A small-molecule ligand and the protein it binds are described below.
Small molecule (SMILES): CC(=O)N[C@@H]1[C@@H](O)[C@H](O[C@@H]2O[C@H](CO)[C@@H](O[C@@H]3O[C@H](CO)[C@@H](O[C@@H]4O[C@H](CO)[C@@H](O)[C@H](O)[C@H]4[N+](C)(C)C)[C@H](O)[C@H]3NC(C)=O)[C@H](O)[C@H]2NC(C)=O)[C@@H](CO)O[C@H]1O

Sequence of chain 2.A:
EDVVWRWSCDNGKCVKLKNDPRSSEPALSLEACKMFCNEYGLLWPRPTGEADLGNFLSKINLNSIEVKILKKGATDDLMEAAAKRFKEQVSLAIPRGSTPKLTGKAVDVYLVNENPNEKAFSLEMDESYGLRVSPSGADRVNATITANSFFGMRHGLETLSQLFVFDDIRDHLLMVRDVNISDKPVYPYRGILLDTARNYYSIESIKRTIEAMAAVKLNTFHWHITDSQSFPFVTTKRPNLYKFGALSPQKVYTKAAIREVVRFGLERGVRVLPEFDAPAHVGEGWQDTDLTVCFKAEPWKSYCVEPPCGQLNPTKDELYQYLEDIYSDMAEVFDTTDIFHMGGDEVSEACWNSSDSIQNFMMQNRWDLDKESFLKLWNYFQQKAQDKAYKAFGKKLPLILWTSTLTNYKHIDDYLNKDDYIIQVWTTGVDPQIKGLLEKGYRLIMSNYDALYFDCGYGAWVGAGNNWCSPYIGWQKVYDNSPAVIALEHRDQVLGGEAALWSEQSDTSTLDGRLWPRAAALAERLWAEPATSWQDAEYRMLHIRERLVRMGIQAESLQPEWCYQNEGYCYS

Sequence of chain 1.A:
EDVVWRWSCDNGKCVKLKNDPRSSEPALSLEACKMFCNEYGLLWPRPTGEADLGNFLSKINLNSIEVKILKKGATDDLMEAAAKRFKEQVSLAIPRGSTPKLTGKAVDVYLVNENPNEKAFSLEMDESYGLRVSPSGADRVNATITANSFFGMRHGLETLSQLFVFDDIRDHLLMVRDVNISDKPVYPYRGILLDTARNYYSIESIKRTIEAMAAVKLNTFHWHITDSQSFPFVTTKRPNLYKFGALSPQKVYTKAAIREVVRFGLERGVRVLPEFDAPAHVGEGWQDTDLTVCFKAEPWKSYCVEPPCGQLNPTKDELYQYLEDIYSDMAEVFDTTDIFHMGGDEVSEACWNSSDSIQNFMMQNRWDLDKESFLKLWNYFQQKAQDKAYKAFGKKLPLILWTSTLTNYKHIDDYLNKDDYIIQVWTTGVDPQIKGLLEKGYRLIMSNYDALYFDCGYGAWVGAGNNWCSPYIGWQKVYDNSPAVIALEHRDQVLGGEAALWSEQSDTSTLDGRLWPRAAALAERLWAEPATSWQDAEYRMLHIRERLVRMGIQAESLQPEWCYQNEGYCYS

Binding-site contacts:
Ligand atom C8 contacts residue TRP468 of chain 2.A at 3.8 Å (hydrophobic).
Ligand atom O6 contacts residue TRP502 of chain 2.A at 3.6 Å.
Ligand atom O4 contacts residue ARG198 of chain 2.A at 2.8 Å (salt-bridge).
Ligand atom C6 contacts residue TRP468 of chain 2.A at 3.7 Å (hydrophobic).
Ligand atom C5 contacts residue TRP502 of chain 2.A at 3.6 Å (hydrophobic).
Ligand atom C8 contacts residue SER572 of chain 1.A at 3.5 Å.
Ligand atom C7 contacts residue GLU346 of chain 2.A at 3.2 Å.
Ligand atom C8 contacts residue TRP502 of chain 2.A at 3.5 Å (hydrophobic).
Ligand atom C4 contacts residue GLU504 of chain 2.A at 3.4 Å.
Ligand atom O6 contacts residue TRP426 of chain 2.A at 3.7 Å.
Ligand atom C2 contacts residue VAL305 of chain 2.A at 3.7 Å (hydrophobic).
Ligand atom C1 contacts residue VAL305 of chain 2.A at 3.8 Å (hydrophobic).
Ligand atom O3 contacts residue GLU306 of chain 2.A at 2.7 Å (salt-bridge).
Ligand atom O7 contacts residue VAL305 of chain 2.A at 3.6 Å.
Ligand atom C4 contacts residue GLU306 of chain 2.A at 3.5 Å.
Ligand atom O6 contacts residue TRP300 of chain 2.A at 3.4 Å.
Ligand atom O3 contacts residue GLU306 of chain 2.A at 3.6 Å.
Ligand atom O3 contacts residue GLU504 of chain 2.A at 3.7 Å.
Ligand atom C6 contacts residue ASP455 of chain 2.A at 3.5 Å.
Ligand atom O3 contacts residue TRP468 of chain 2.A at 3.5 Å.
Ligand atom C6 contacts residue VAL305 of chain 2.A at 3.6 Å (hydrophobic).
Ligand atom N2 contacts residue VAL305 of chain 2.A at 2.8 Å (h-bond).
Ligand atom O3 contacts residue ARG198 of chain 2.A at 2.7 Å (salt-bridge).
Ligand atom C7 contacts residue TRP426 of chain 2.A at 3.5 Å (hydrophobic).
Ligand atom N2 contacts residue GLU306 of chain 2.A at 3.7 Å.
Ligand atom O4 contacts residue TRP502 of chain 2.A at 3.4 Å.
Ligand atom C8 contacts residue TYR453 of chain 2.A at 3.0 Å (hydrophobic).
Ligand atom O6 contacts residue TRP468 of chain 2.A at 2.8 Å (h-bond).
Ligand atom C6 contacts residue TRP468 of chain 2.A at 3.4 Å (hydrophobic).
Ligand atom O5 contacts residue TRP468 of chain 2.A at 3.6 Å.
Ligand atom O4 contacts residue GLU504 of chain 2.A at 2.6 Å (salt-bridge).
Ligand atom O6 contacts residue ASP455 of chain 2.A at 2.7 Å (salt-bridge).
Ligand atom C1 contacts residue GLU346 of chain 2.A at 3.7 Å.
Ligand atom O4 contacts residue TRP468 of chain 2.A at 3.7 Å.
Ligand atom C7 contacts residue VAL305 of chain 2.A at 3.6 Å (hydrophobic).
Ligand atom C3 contacts residue GLU306 of chain 2.A at 3.4 Å.
Ligand atom C2 contacts residue GLU346 of chain 2.A at 3.4 Å.
Ligand atom C9 contacts residue ASP345 of chain 2.A at 3.0 Å.
Ligand atom O4 contacts residue GLU346 of chain 2.A at 3.4 Å (salt-bridge).
Ligand atom O3 contacts residue HIS281 of chain 2.A at 3.3 Å.